This small molecule binds to this protein.
Small molecule (SMILES): CC(=O)N[C@@H]1[C@@H](O)[C@H](O)[C@@H](CO)O[C@H]1O

Sequence of chain 1.C:
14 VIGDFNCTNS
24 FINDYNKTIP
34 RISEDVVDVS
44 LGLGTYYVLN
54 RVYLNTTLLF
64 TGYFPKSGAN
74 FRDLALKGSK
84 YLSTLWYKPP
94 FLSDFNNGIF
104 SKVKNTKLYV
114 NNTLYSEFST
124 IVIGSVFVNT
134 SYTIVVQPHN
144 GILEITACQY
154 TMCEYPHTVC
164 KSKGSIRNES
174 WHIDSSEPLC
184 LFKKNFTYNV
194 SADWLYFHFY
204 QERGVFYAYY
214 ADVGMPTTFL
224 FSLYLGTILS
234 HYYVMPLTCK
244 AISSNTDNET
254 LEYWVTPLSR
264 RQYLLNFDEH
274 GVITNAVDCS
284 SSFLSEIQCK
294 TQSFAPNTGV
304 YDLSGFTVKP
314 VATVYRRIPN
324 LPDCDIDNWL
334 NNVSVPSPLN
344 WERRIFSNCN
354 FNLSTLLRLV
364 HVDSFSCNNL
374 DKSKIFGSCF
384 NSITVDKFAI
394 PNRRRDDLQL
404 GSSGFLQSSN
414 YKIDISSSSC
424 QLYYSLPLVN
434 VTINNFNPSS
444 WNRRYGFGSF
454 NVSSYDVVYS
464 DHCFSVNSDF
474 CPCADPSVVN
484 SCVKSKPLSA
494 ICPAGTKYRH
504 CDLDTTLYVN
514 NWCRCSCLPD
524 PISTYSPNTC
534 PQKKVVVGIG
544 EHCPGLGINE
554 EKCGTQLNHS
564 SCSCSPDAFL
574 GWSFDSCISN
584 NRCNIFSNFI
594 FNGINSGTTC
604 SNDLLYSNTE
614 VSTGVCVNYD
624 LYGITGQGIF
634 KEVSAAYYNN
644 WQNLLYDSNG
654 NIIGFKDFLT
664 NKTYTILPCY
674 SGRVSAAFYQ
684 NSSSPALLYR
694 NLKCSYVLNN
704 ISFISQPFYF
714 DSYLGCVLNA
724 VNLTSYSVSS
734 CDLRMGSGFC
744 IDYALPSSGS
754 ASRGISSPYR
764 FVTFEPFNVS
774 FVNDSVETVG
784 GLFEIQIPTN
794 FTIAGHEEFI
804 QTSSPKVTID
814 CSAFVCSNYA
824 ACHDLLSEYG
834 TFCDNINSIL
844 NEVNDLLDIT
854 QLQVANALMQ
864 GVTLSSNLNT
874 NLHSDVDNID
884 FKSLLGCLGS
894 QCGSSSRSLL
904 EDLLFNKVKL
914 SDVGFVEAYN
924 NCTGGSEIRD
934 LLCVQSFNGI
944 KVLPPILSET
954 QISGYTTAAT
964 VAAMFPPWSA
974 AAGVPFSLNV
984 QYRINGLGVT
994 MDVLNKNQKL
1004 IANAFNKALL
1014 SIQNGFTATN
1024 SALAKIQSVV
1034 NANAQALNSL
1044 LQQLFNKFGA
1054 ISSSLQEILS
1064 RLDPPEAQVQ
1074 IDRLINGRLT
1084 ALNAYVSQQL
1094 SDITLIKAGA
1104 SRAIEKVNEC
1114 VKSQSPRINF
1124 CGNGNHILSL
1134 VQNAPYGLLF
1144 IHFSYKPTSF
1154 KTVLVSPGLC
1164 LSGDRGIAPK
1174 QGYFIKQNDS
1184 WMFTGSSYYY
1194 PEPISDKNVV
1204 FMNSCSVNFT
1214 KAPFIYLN

Binding-site contacts:
Ligand atom C7 contacts residue THR249 of chain 1.C at 4.0 Å.
Ligand atom N2 contacts residue ASN251 of chain 1.C at 2.9 Å (h-bond).
Ligand atom C3 contacts residue ASN251 of chain 1.C at 3.8 Å.
Ligand atom C8 contacts residue ASN251 of chain 1.C at 4.3 Å.
Ligand atom C7 contacts residue ASN251 of chain 1.C at 3.2 Å.
Ligand atom O5 contacts residue SER247 of chain 1.C at 3.9 Å.
Ligand atom C1 contacts residue ASN251 of chain 1.C at 1.4 Å.
Ligand atom C3 contacts residue SER247 of chain 1.C at 3.8 Å.
Ligand atom C2 contacts residue THR249 of chain 1.C at 4.4 Å.
Ligand atom N2 contacts residue SER247 of chain 1.C at 4.1 Å.
Ligand atom C4 contacts residue ASN251 of chain 1.C at 4.3 Å.
Ligand atom C1 contacts residue SER247 of chain 1.C at 3.3 Å.
Ligand atom N2 contacts residue THR249 of chain 1.C at 3.6 Å (h-bond).
Ligand atom C7 contacts residue ASP250 of chain 1.C at 4.5 Å.
Ligand atom C8 contacts residue THR249 of chain 1.C at 3.8 Å.
Ligand atom C2 contacts residue ASN251 of chain 1.C at 2.5 Å.
Ligand atom C5 contacts residue ASN251 of chain 1.C at 3.7 Å.
Ligand atom C4 contacts residue SER247 of chain 1.C at 4.2 Å.
Ligand atom C8 contacts residue ASP250 of chain 1.C at 3.8 Å.
Ligand atom C5 contacts residue SER247 of chain 1.C at 3.7 Å.
Ligand atom C2 contacts residue SER247 of chain 1.C at 3.9 Å.
Ligand atom O7 contacts residue ASN251 of chain 1.C at 3.2 Å (h-bond).
Ligand atom O5 contacts residue ASN251 of chain 1.C at 2.4 Å (h-bond).
Ligand atom O6 contacts residue SER247 of chain 1.C at 4.3 Å.
Ligand atom C1 contacts residue THR249 of chain 1.C at 4.0 Å.